Binding-site contacts:
Ligand atom C8 contacts residue ASN38 of chain 1.A at 4.0 Å.
Ligand atom C4 contacts residue ASN38 of chain 1.A at 4.3 Å.
Ligand atom C1 contacts residue ASN38 of chain 1.A at 1.5 Å.
Ligand atom C7 contacts residue ASN38 of chain 1.A at 3.3 Å.
Ligand atom O7 contacts residue ASN38 of chain 1.A at 3.3 Å (h-bond).
Ligand atom N2 contacts residue ASN38 of chain 1.A at 2.9 Å (h-bond).
Ligand atom C5 contacts residue ASN38 of chain 1.A at 3.8 Å.
Ligand atom O5 contacts residue ASN38 of chain 1.A at 2.4 Å (h-bond).
Ligand atom C2 contacts residue ASN38 of chain 1.A at 2.5 Å.
Ligand atom C3 contacts residue ASN38 of chain 1.A at 3.9 Å.

This protein binds this small molecule.
Small molecule (SMILES): CC(=O)N[C@@H]1[C@@H](O)[C@H](O)[C@@H](CO)O[C@H]1O

Sequence of chain 1.A:
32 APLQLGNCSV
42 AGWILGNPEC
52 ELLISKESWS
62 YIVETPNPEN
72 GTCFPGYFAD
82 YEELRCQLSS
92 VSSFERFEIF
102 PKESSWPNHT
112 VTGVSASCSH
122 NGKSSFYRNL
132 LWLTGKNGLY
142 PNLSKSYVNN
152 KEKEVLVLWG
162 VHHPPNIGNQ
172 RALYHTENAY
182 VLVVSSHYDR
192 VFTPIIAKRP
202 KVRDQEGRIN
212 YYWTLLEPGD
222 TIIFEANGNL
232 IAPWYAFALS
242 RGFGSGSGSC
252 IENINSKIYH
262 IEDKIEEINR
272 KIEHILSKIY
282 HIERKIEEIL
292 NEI